Sequence of chain 1.B:
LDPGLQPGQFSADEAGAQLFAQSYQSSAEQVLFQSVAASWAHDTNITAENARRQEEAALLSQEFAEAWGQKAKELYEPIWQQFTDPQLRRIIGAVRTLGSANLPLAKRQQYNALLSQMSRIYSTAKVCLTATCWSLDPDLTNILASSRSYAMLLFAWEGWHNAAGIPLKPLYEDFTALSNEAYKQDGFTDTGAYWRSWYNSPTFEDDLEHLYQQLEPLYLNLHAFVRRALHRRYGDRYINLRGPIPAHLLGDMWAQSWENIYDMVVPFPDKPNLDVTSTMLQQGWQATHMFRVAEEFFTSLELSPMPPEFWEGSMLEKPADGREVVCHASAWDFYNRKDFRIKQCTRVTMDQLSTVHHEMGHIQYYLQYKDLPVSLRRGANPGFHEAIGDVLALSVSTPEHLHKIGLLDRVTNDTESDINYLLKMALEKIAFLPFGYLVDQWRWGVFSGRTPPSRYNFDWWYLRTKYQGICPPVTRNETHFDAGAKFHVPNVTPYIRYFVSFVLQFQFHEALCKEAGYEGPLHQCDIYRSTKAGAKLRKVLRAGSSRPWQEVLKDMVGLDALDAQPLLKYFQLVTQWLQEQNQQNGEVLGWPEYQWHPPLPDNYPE

The small molecule below binds the protein below.
Small molecule (SMILES): CC(=O)N[C@H]1[C@H](O[C@H]2[C@H](O)[C@@H](NC(C)=O)CO[C@@H]2CO)O[C@H](CO)[C@@H](O)[C@@H]1O

Binding-site contacts:
Ligand atom N2 contacts residue ASN45 of chain 1.B at 2.9 Å (h-bond).
Ligand atom C3 contacts residue ASN45 of chain 1.B at 3.8 Å.
Ligand atom C2 contacts residue ASN45 of chain 1.B at 2.4 Å.
Ligand atom C8 contacts residue ASP324 of chain 1.B at 4.1 Å.
Ligand atom O5 contacts residue THR47 of chain 1.B at 4.0 Å.
Ligand atom O6 contacts residue ARG53 of chain 1.B at 4.2 Å.
Ligand atom O5 contacts residue ASN50 of chain 1.B at 3.0 Å (h-bond).
Ligand atom C5 contacts residue ASN45 of chain 1.B at 3.6 Å.
Ligand atom O6 contacts residue THR47 of chain 1.B at 2.8 Å (h-bond).
Ligand atom C5 contacts residue ASN50 of chain 1.B at 4.1 Å.
Ligand atom O5 contacts residue ASN45 of chain 1.B at 2.3 Å (h-bond).
Ligand atom C6 contacts residue ARG53 of chain 1.B at 3.8 Å.
Ligand atom O7 contacts residue ASN45 of chain 1.B at 3.4 Å (h-bond).
Ligand atom C4 contacts residue ASN45 of chain 1.B at 4.2 Å.
Ligand atom C8 contacts residue ASN45 of chain 1.B at 4.5 Å.
Ligand atom O6 contacts residue ASN50 of chain 1.B at 3.5 Å (h-bond).
Ligand atom C1 contacts residue ASN45 of chain 1.B at 1.4 Å.
Ligand atom C7 contacts residue ASN45 of chain 1.B at 3.4 Å.
Ligand atom C6 contacts residue THR47 of chain 1.B at 4.0 Å.
Ligand atom C8 contacts residue ARG326 of chain 1.B at 3.9 Å.
Ligand atom C1 contacts residue THR47 of chain 1.B at 4.3 Å.
Ligand atom C6 contacts residue ASN50 of chain 1.B at 3.6 Å.
Ligand atom O6 contacts residue GLU49 of chain 1.B at 3.5 Å.
Ligand atom C7 contacts residue ARG326 of chain 1.B at 4.5 Å.
Ligand atom C1 contacts residue ASN50 of chain 1.B at 3.8 Å.